Sequence of chain 1.A:
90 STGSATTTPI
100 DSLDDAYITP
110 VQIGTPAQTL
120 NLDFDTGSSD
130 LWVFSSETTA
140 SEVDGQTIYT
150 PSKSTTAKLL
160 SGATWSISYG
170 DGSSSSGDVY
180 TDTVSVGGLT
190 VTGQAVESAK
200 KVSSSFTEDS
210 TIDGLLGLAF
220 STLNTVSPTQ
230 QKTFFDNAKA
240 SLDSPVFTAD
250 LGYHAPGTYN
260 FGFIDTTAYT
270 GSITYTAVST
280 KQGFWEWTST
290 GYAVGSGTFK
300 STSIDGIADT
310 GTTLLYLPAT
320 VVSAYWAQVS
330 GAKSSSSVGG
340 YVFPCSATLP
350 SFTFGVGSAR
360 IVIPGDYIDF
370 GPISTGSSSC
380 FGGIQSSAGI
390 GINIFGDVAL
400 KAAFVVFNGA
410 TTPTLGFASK

Binding-site contacts:
Ligand atom C03 contacts residue ASP308 of chain 1.A at 3.5 Å.
Ligand atom C02 contacts residue GLY126 of chain 1.A at 3.5 Å.
Ligand atom C02 contacts residue SER127 of chain 1.A at 4.2 Å.
Ligand atom N01 contacts residue GLY126 of chain 1.A at 3.8 Å.
Ligand atom C06 contacts residue GLY169 of chain 1.A at 4.3 Å.
Ligand atom C03 contacts residue DMS1 of chain 1.F at 3.8 Å.
Ligand atom N01 contacts residue THR311 of chain 1.A at 3.8 Å.
Ligand atom C07 contacts residue GLY169 of chain 1.A at 4.2 Å.
Ligand atom C02 contacts residue TYR168 of chain 1.A at 4.3 Å (hydrophobic).
Ligand atom C04 contacts residue DMS1 of chain 1.F at 3.9 Å.
Ligand atom F08 contacts residue ILE393 of chain 1.A at 3.9 Å.
Ligand atom C04 contacts residue PHE283 of chain 1.A at 4.0 Å (hydrophobic).
Ligand atom C11 contacts residue DMS1 of chain 1.E at 3.5 Å.
Ligand atom F10 contacts residue DMS1 of chain 1.F at 4.2 Å.
Ligand atom F09 contacts residue DMS1 of chain 1.E at 4.2 Å.
Ligand atom C12 contacts residue DMS1 of chain 1.E at 3.8 Å.
Ligand atom F08 contacts residue ILE389 of chain 1.A at 4.2 Å.
Ligand atom F08 contacts residue ILE391 of chain 1.A at 3.2 Å.
Ligand atom C05 contacts residue DMS1 of chain 1.F at 4.0 Å.
Ligand atom C11 contacts residue GLY169 of chain 1.A at 3.4 Å.
Ligand atom C04 contacts residue GLY126 of chain 1.A at 3.2 Å.
Ligand atom N01 contacts residue ASP124 of chain 1.A at 2.8 Å (salt-bridge).
Ligand atom C04 contacts residue ILE306 of chain 1.A at 4.3 Å (hydrophobic).
Ligand atom C02 contacts residue ASP124 of chain 1.A at 3.2 Å.
Ligand atom C12 contacts residue GLY169 of chain 1.A at 3.7 Å.
Ligand atom C12 contacts residue DMS1 of chain 1.F at 3.7 Å.
Ligand atom C02 contacts residue ASP308 of chain 1.A at 3.6 Å.
Ligand atom C12 contacts residue ASP308 of chain 1.A at 4.3 Å.
Ligand atom C05 contacts residue ASP308 of chain 1.A at 4.2 Å.
Ligand atom C05 contacts residue ILE306 of chain 1.A at 4.1 Å (hydrophobic).
Ligand atom C11 contacts residue DMS1 of chain 1.F at 3.8 Å.
Ligand atom F09 contacts residue GLY169 of chain 1.A at 3.4 Å.
Ligand atom C03 contacts residue GLY126 of chain 1.A at 3.7 Å.
Ligand atom C04 contacts residue ASP308 of chain 1.A at 3.5 Å.
Ligand atom C05 contacts residue PHE283 of chain 1.A at 4.0 Å (hydrophobic).
Ligand atom C05 contacts residue GLY126 of chain 1.A at 4.2 Å.
Ligand atom N01 contacts residue ASP308 of chain 1.A at 2.7 Å (salt-bridge).
Ligand atom C06 contacts residue DMS1 of chain 1.F at 4.0 Å.
Ligand atom F09 contacts residue ILE389 of chain 1.A at 3.8 Å.
Ligand atom N01 contacts residue GLY310 of chain 1.A at 3.9 Å.

A small-molecule ligand and the protein it binds are described below.
Small molecule (SMILES): NCc1ccc(C(F)(F)F)cc1